The small molecule below binds the protein below.
Small molecule (SMILES): CN[C@@H](C)Cc1cc(C#N)cc(OCc2ccc3c(C)cc(N)nc3c2)c1

Binding-site contacts:
Ligand atom N01 contacts residue HEM1 of chain 1.C at 3.6 Å.
Ligand atom C11 contacts residue GLY290 of chain 1.A at 3.8 Å.
Ligand atom O13 contacts residue VAL271 of chain 1.A at 3.7 Å.
Ligand atom C10 contacts residue GLU296 of chain 1.A at 3.5 Å.
Ligand atom C02 contacts residue GLU296 of chain 1.A at 3.5 Å.
Ligand atom C35 contacts residue ARG300 of chain 1.A at 3.6 Å.
Ligand atom C09 contacts residue GLU296 of chain 1.A at 3.5 Å.
Ligand atom C35 contacts residue H4B1 of chain 1.D at 3.2 Å.
Ligand atom C23 contacts residue TYR410 of chain 1.A at 3.8 Å (hydrophobic).
Ligand atom C04 contacts residue HEM1 of chain 1.C at 3.6 Å.
Ligand atom N34 contacts residue HEM1 of chain 1.C at 3.4 Å (h-bond).
Ligand atom N34 contacts residue H4B1 of chain 1.D at 2.5 Å (h-bond).
Ligand atom C07 contacts residue VAL271 of chain 1.A at 3.4 Å (hydrophobic).
Ligand atom C02 contacts residue HEM1 of chain 1.C at 3.5 Å.
Ligand atom N02 contacts residue GLU296 of chain 1.A at 2.7 Å (salt-bridge).
Ligand atom C23 contacts residue HEM1 of chain 1.C at 3.7 Å.
Ligand atom N28 contacts residue ASN273 of chain 1.A at 3.3 Å (h-bond).
Ligand atom C12 contacts residue HEM1 of chain 1.C at 3.5 Å.
Ligand atom C10 contacts residue HEM1 of chain 1.C at 3.6 Å.
Ligand atom C06 contacts residue HEM1 of chain 1.C at 3.5 Å.
Ligand atom C06 contacts residue VAL271 of chain 1.A at 3.5 Å (hydrophobic).
Ligand atom N02 contacts residue HEM1 of chain 1.C at 3.6 Å.
Ligand atom C07 contacts residue HEM1 of chain 1.C at 3.5 Å.
Ligand atom C11 contacts residue HEM1 of chain 1.C at 3.2 Å.
Ligand atom C06 contacts residue PHE288 of chain 1.A at 3.7 Å (hydrophobic).
Ligand atom C32 contacts residue H4B1 of chain 1.D at 3.8 Å.
Ligand atom C27 contacts residue TYR410 of chain 1.A at 3.4 Å (hydrophobic).
Ligand atom N02 contacts residue PRO269 of chain 1.A at 3.6 Å.
Ligand atom C35 contacts residue HEM1 of chain 1.C at 3.2 Å.
Ligand atom N01 contacts residue GLU296 of chain 1.A at 2.7 Å (salt-bridge).
Ligand atom N28 contacts residue TYR410 of chain 1.A at 3.5 Å.
Ligand atom N02 contacts residue TYR292 of chain 1.A at 3.5 Å.
Ligand atom N02 contacts residue TRP291 of chain 1.A at 2.7 Å (h-bond).
Ligand atom C02 contacts residue TRP291 of chain 1.A at 3.7 Å (hydrophobic).
Ligand atom C03 contacts residue HEM1 of chain 1.C at 3.3 Å.
Ligand atom C22 contacts residue HEM1 of chain 1.C at 3.7 Å.
Ligand atom C08 contacts residue HEM1 of chain 1.C at 3.5 Å.
Ligand atom C21 contacts residue HEM1 of chain 1.C at 3.7 Å.
Ligand atom C26 contacts residue HEM1 of chain 1.C at 3.7 Å.
Ligand atom C09 contacts residue HEM1 of chain 1.C at 3.4 Å.

Sequence of chain 1.A:
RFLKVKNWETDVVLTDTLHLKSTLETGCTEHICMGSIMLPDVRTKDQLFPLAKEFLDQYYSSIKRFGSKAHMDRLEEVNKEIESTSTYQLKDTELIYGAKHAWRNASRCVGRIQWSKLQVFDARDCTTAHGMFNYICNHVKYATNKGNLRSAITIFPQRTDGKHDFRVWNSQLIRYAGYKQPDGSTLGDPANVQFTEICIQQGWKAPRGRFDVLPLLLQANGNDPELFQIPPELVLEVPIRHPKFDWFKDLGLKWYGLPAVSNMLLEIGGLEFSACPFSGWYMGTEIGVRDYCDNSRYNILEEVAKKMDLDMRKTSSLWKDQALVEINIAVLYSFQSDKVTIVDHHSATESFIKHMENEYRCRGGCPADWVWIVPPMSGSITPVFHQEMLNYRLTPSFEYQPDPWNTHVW